Sequence of chain 1.C:
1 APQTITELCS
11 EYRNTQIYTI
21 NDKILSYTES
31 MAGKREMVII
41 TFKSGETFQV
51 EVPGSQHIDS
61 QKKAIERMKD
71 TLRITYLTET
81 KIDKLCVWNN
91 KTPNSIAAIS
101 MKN

This protein binds this small molecule.
Small molecule (SMILES): OC[C@H]1O[C@@H](S[C@@H]2O[C@H](CO)[C@H](O)[C@H](O)[C@H]2O)[C@H](O)[C@@H](O)[C@H]1O

Binding-site contacts:
Ligand atom S1 contacts residue GLN56 of chain 1.C at 3.7 Å.
Ligand atom C3 contacts residue TRP88 of chain 1.C at 3.6 Å (hydrophobic).
Ligand atom O5 contacts residue GLN56 of chain 1.C at 3.4 Å.
Ligand atom O3 contacts residue ASN90 of chain 1.C at 2.7 Å (h-bond).
Ligand atom C5 contacts residue GLN56 of chain 1.C at 4.1 Å.
Ligand atom C6 contacts residue GLN61 of chain 1.C at 3.8 Å.
Ligand atom O4 contacts residue GLN56 of chain 1.C at 3.0 Å (h-bond).
Ligand atom O2 contacts residue ASN90 of chain 1.C at 2.9 Å (h-bond).
Ligand atom O4 contacts residue GLU51 of chain 1.C at 2.7 Å (salt-bridge).
Ligand atom O2 contacts residue GLN56 of chain 1.C at 2.8 Å (h-bond).
Ligand atom C3 contacts residue GLU51 of chain 1.C at 4.3 Å.
Ligand atom O4 contacts residue HIS57 of chain 1.C at 4.5 Å.
Ligand atom O3 contacts residue GLU51 of chain 1.C at 4.0 Å.
Ligand atom C4 contacts residue GLN56 of chain 1.C at 4.3 Å.
Ligand atom O3 contacts residue LYS91 of chain 1.C at 2.9 Å (salt-bridge).
Ligand atom C6 contacts residue GLN56 of chain 1.C at 4.1 Å.
Ligand atom O6 contacts residue HIS57 of chain 1.C at 4.0 Å.
Ligand atom C6 contacts residue TYR12 of chain 1.C at 4.0 Å (hydrophobic).
Ligand atom O6 contacts residue GLN61 of chain 1.C at 3.0 Å (h-bond).
Ligand atom C5 contacts residue TRP88 of chain 1.C at 3.6 Å (hydrophobic).
Ligand atom O2 contacts residue LYS91 of chain 1.C at 4.4 Å.
Ligand atom C3 contacts residue ASN90 of chain 1.C at 3.6 Å.
Ligand atom C2 contacts residue GLN56 of chain 1.C at 3.6 Å.
Ligand atom C2 contacts residue GLN56 of chain 1.C at 4.3 Å.
Ligand atom C3 contacts residue GLN56 of chain 1.C at 3.8 Å.
Ligand atom C6 contacts residue TRP88 of chain 1.C at 3.5 Å (hydrophobic).
Ligand atom O3 contacts residue TRP88 of chain 1.C at 3.7 Å.
Ligand atom O6 contacts residue TYR12 of chain 1.C at 3.2 Å.
Ligand atom C1 contacts residue GLN56 of chain 1.C at 3.7 Å.
Ligand atom C4 contacts residue TRP88 of chain 1.C at 3.5 Å (hydrophobic).
Ligand atom C3 contacts residue LYS91 of chain 1.C at 3.7 Å.
Ligand atom C1 contacts residue GLN56 of chain 1.C at 4.2 Å.
Ligand atom O6 contacts residue TRP88 of chain 1.C at 4.2 Å.
Ligand atom O6 contacts residue TRP88 of chain 1.C at 3.6 Å.
Ligand atom C2 contacts residue ASN90 of chain 1.C at 3.9 Å.
Ligand atom C4 contacts residue GLU51 of chain 1.C at 3.3 Å.
Ligand atom O4 contacts residue LYS91 of chain 1.C at 3.0 Å (salt-bridge).
Ligand atom C2 contacts residue LYS91 of chain 1.C at 3.8 Å.
Ligand atom C4 contacts residue LYS91 of chain 1.C at 3.9 Å.
Ligand atom C6 contacts residue HIS57 of chain 1.C at 3.7 Å.